Binding-site contacts:
Ligand atom N1 contacts residue MET398 of chain 50.A at 3.0 Å.
Ligand atom N6 contacts residue SER555 of chain 52.A at 3.1 Å.
Ligand atom O2 contacts residue LYS559 of chain 52.A at 2.8 Å (salt-bridge).
Ligand atom OP2 contacts residue SER287 of chain 50.A at 2.9 Å.
Ligand atom N3 contacts residue ARG170 of chain 52.A at 2.0 Å (salt-bridge).
Ligand atom N4 contacts residue DG2 of chain 50.B at 2.9 Å (h-bond).
Ligand atom N1 contacts residue PRO545 of chain 52.A at 3.2 Å.
Ligand atom O4' contacts residue THR558 of chain 52.A at 3.1 Å.
Ligand atom C5 contacts residue ASP497 of chain 50.A at 3.1 Å.
Ligand atom O2 contacts residue THR558 of chain 52.A at 2.7 Å (h-bond).
Ligand atom N2 contacts residue ASP401 of chain 50.A at 2.8 Å (salt-bridge).
Ligand atom O6 contacts residue ASP401 of chain 50.A at 2.7 Å (salt-bridge).
Ligand atom N7 contacts residue GLN499 of chain 50.A at 2.8 Å (h-bond).
Ligand atom N4 contacts residue ARG170 of chain 52.A at 0.6 Å (salt-bridge).
Ligand atom C4 contacts residue ARG170 of chain 52.A at 1.2 Å.
Ligand atom OP1 contacts residue PRO289 of chain 50.A at 3.2 Å.
Ligand atom OP1 contacts residue PRO501 of chain 50.A at 3.1 Å.
Ligand atom N1 contacts residue ASP401 of chain 50.A at 2.6 Å (salt-bridge).
Ligand atom C4 contacts residue ASN491 of chain 52.A at 2.5 Å.
Ligand atom C2 contacts residue ASP399 of chain 50.A at 3.1 Å.
Ligand atom N7 contacts residue THR498 of chain 50.A at 3.1 Å.
Ligand atom O3' contacts residue PRO289 of chain 50.A at 3.1 Å.
Ligand atom N4 contacts residue ASN491 of chain 52.A at 2.7 Å (h-bond).
Ligand atom OP2 contacts residue VAL492 of chain 52.A at 2.5 Å (h-bond).
Ligand atom N2 contacts residue SER403 of chain 50.A at 3.0 Å (h-bond).
Ligand atom O3' contacts residue VAL492 of chain 52.A at 3.2 Å.
Ligand atom OP2 contacts residue ASN491 of chain 52.A at 2.9 Å.
Ligand atom O2 contacts residue PRO171 of chain 52.A at 3.0 Å (h-bond).
Ligand atom N6 contacts residue GLN410 of chain 52.A at 2.7 Å (h-bond).
Ligand atom C5 contacts residue ASN491 of chain 52.A at 2.3 Å.
Ligand atom O2 contacts residue DG2 of chain 50.B at 2.8 Å (h-bond).
Ligand atom C5 contacts residue ARG170 of chain 52.A at 2.4 Å.
Ligand atom C2 contacts residue MET398 of chain 50.A at 2.7 Å (hydrophobic).
Ligand atom O4' contacts residue GLN499 of chain 50.A at 3.0 Å (h-bond).
Ligand atom OP1 contacts residue GLY284 of chain 50.A at 3.0 Å.
Ligand atom C2 contacts residue ASP401 of chain 50.A at 3.1 Å.
Ligand atom O3' contacts residue LYS178 of chain 52.A at 2.9 Å.
Ligand atom N3 contacts residue DG2 of chain 50.B at 2.9 Å (h-bond).
Ligand atom C6 contacts residue ASN491 of chain 52.A at 3.1 Å.
Ligand atom C4 contacts residue ASP497 of chain 50.A at 3.1 Å.

The small molecule below binds the protein below.
Small molecule (SMILES): N=c1ccn([C@H]2C[C@H](O[P](=O)(O)OC[C@H]3O[C@@H](n4cnc5c(N)ncnc54)C[C@@H]3O[P](=O)(O)OC[C@H]3O[C@@H](n4cnc5c(=O)nc(N)[nH]c54)C[C@@H]3O[P](=O)(O)OC[C@H]3O[C@@H](n4cnc5c(=O)nc(N)[nH]c54)C[C@@H]3O[P](=O)(O)OC[C@H]3O[C@@H](n4ccc(N)nc4=O)C[C@@H]3O[P](=O)(O)OC[C@H]3O[C@@H](n4ccc(=N)[nH]c4=O)C[C@@H]3O[P](=O)(O)OC[C@H]3O[C@@H](n4cnc5c(N)ncnc54)C[C@@H]3O[P](=O)(O)OC[C@H]3O[C@@H](n4cnc5c(N)ncnc54)C[C@@H]3O)[C@@H](COP(=O)=O)O2)c(=O)[nH]1

Sequence of chain 50.A:
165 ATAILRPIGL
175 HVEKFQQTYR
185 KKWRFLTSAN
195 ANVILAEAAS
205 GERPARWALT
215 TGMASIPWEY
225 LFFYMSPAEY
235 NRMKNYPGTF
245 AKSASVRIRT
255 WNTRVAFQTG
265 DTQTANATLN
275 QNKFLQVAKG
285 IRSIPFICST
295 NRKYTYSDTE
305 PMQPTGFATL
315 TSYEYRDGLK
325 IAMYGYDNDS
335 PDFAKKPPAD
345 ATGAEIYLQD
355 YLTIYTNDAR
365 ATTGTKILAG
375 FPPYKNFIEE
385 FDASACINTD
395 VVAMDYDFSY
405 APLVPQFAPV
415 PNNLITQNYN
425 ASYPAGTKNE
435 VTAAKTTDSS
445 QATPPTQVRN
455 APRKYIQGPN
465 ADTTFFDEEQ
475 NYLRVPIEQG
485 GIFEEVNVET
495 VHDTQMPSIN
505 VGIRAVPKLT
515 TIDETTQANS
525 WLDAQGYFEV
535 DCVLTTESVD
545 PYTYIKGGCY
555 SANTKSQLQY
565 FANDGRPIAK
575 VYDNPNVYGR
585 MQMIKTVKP

Sequence of chain 52.A:
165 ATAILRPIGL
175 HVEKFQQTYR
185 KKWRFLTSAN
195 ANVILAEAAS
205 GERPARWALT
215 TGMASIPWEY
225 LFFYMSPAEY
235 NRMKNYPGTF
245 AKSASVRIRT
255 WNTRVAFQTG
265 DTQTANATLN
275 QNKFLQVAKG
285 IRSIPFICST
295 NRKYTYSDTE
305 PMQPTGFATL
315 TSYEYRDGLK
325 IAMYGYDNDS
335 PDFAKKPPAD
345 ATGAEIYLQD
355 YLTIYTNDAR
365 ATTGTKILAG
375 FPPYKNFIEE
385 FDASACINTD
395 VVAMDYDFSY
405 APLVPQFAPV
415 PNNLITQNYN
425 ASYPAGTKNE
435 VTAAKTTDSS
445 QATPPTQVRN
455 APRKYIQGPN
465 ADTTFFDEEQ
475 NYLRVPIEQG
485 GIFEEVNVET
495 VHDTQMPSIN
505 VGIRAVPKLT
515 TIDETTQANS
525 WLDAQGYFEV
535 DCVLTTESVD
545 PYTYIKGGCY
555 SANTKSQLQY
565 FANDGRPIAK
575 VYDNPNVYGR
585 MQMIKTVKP